Sequence of chain 3.B:
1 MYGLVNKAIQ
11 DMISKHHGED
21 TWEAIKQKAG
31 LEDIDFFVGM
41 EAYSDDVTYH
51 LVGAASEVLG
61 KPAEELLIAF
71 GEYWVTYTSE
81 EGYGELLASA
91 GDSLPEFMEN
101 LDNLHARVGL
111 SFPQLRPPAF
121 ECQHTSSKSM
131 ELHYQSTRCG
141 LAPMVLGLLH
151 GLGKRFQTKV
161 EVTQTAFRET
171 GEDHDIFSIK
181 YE

The small molecule below binds the protein below.
Small molecule (SMILES): O=C(O)CCCCN(CCc1ccccc1OCc1ccc(CCc2ccccc2)cc1)Cc1ccc(C(=O)O)cc1

Binding-site contacts:
Ligand atom OAC contacts residue SER136 of chain 3.B at 2.5 Å (h-bond).
Ligand atom CAR contacts residue VAL5 of chain 3.B at 3.7 Å (hydrophobic).
Ligand atom OAC contacts residue PRO118 of chain 3.B at 3.0 Å.
Ligand atom CAY contacts residue LEU4 of chain 3.B at 3.6 Å (hydrophobic).
Ligand atom OAB contacts residue ARG138 of chain 3.B at 3.0 Å (salt-bridge).
Ligand atom CAN contacts residue THR78 of chain 3.B at 3.7 Å.
Ligand atom CBK contacts residue TRP74 of chain 3.B at 3.7 Å (hydrophobic).
Ligand atom CAH contacts residue LEU101 of chain 3.B at 3.4 Å (hydrophobic).
Ligand atom CAG contacts residue TYR2 of chain 3.B at 3.8 Å (hydrophobic).
Ligand atom CAF contacts residue TYR83 of chain 3.B at 3.6 Å (hydrophobic).
Ligand atom OAC contacts residue TYR134 of chain 3.B at 3.5 Å (h-bond).
Ligand atom CAE contacts residue PHE112 of chain 3.B at 3.2 Å (hydrophobic).
Ligand atom OAB contacts residue ARG116 of chain 3.B at 2.8 Å (salt-bridge).
Ligand atom CBG contacts residue SER136 of chain 3.B at 3.2 Å.
Ligand atom OAD contacts residue TYR2 of chain 3.B at 3.0 Å (h-bond).
Ligand atom CAK contacts residue VAL108 of chain 3.B at 3.7 Å (hydrophobic).
Ligand atom CBG contacts residue TYR134 of chain 3.B at 3.7 Å (hydrophobic).
Ligand atom CAL contacts residue LEU101 of chain 3.B at 3.5 Å (hydrophobic).
Ligand atom CBA contacts residue HIS105 of chain 3.B at 3.3 Å.
Ligand atom CBB contacts residue MET144 of chain 3.B at 3.4 Å (hydrophobic).
Ligand atom CAX contacts residue TYR134 of chain 3.B at 3.2 Å (hydrophobic).
Ligand atom OAD contacts residue MET1 of chain 3.B at 3.3 Å.
Ligand atom CAE contacts residue TYR2 of chain 3.B at 3.6 Å (hydrophobic).
Ligand atom CAX contacts residue LEU141 of chain 3.B at 3.7 Å (hydrophobic).
Ligand atom CBH contacts residue ARG138 of chain 3.B at 3.4 Å.
Ligand atom OAA contacts residue ARG138 of chain 3.B at 2.7 Å (salt-bridge).
Ligand atom CAI contacts residue PHE97 of chain 3.B at 3.6 Å (hydrophobic).
Ligand atom CAL contacts residue LEU148 of chain 3.B at 3.6 Å (hydrophobic).
Ligand atom CAZ contacts residue VAL108 of chain 3.B at 3.7 Å (hydrophobic).
Ligand atom CAG contacts residue PHE112 of chain 3.B at 3.6 Å (hydrophobic).
Ligand atom CAJ contacts residue TYR83 of chain 3.B at 3.4 Å (hydrophobic).
Ligand atom CAK contacts residue LEU115 of chain 3.B at 3.7 Å (hydrophobic).
Ligand atom CAQ contacts residue HIS105 of chain 3.B at 3.5 Å.
Ligand atom CAV contacts residue MET144 of chain 3.B at 3.6 Å (hydrophobic).
Ligand atom OAD contacts residue ARG138 of chain 3.B at 3.6 Å.
Ligand atom OBF contacts residue TRP74 of chain 3.B at 3.0 Å (h-bond).
Ligand atom CAF contacts residue GLY39 of chain 3.B at 3.6 Å.
Ligand atom CAW contacts residue MET144 of chain 3.B at 3.2 Å (hydrophobic).
Ligand atom CAJ contacts residue LEU4 of chain 3.B at 3.5 Å (hydrophobic).
Ligand atom OAA contacts residue SER136 of chain 3.B at 3.5 Å (h-bond).